This small molecule binds to this protein.
Small molecule (SMILES): CC(=O)N[C@H]1[C@H](O[C@H]2[C@H](O)[C@@H](NC(C)=O)CO[C@@H]2CO)O[C@H](CO)[C@@H](O)[C@@H]1O

Binding-site contacts:
Ligand atom N2 contacts residue LEU83 of chain 1.B at 3.8 Å.
Ligand atom N2 contacts residue ASN162 of chain 1.B at 2.9 Å (h-bond).
Ligand atom C6 contacts residue ASN184 of chain 1.B at 3.5 Å.
Ligand atom C1 contacts residue LEU85 of chain 1.B at 4.0 Å (hydrophobic).
Ligand atom C3 contacts residue ASN162 of chain 1.B at 3.8 Å.
Ligand atom C8 contacts residue ASN162 of chain 1.B at 3.5 Å.
Ligand atom C6 contacts residue ASN162 of chain 1.B at 4.5 Å.
Ligand atom O7 contacts residue ASN162 of chain 1.B at 4.4 Å.
Ligand atom C4 contacts residue ASN162 of chain 1.B at 4.2 Å.
Ligand atom C5 contacts residue ASN184 of chain 1.B at 3.8 Å.
Ligand atom C7 contacts residue LEU83 of chain 1.B at 4.3 Å (hydrophobic).
Ligand atom C7 contacts residue ASN162 of chain 1.B at 3.4 Å.
Ligand atom C5 contacts residue ASN162 of chain 1.B at 3.6 Å.
Ligand atom C2 contacts residue ASN162 of chain 1.B at 2.5 Å.
Ligand atom O6 contacts residue ASN184 of chain 1.B at 2.9 Å (h-bond).
Ligand atom C1 contacts residue LEU83 of chain 1.B at 4.3 Å (hydrophobic).
Ligand atom C1 contacts residue ASN162 of chain 1.B at 1.4 Å.
Ligand atom C5 contacts residue LEU85 of chain 1.B at 4.1 Å (hydrophobic).
Ligand atom C7 contacts residue ALA75 of chain 1.B at 4.4 Å (hydrophobic).
Ligand atom O5 contacts residue ASN162 of chain 1.B at 2.3 Å (h-bond).
Ligand atom O7 contacts residue ALA75 of chain 1.B at 3.2 Å.
Ligand atom O5 contacts residue LEU85 of chain 1.B at 4.3 Å.
Ligand atom O5 contacts residue ASN184 of chain 1.B at 3.7 Å.
Ligand atom O7 contacts residue LEU83 of chain 1.B at 4.1 Å.

Sequence of chain 1.B:
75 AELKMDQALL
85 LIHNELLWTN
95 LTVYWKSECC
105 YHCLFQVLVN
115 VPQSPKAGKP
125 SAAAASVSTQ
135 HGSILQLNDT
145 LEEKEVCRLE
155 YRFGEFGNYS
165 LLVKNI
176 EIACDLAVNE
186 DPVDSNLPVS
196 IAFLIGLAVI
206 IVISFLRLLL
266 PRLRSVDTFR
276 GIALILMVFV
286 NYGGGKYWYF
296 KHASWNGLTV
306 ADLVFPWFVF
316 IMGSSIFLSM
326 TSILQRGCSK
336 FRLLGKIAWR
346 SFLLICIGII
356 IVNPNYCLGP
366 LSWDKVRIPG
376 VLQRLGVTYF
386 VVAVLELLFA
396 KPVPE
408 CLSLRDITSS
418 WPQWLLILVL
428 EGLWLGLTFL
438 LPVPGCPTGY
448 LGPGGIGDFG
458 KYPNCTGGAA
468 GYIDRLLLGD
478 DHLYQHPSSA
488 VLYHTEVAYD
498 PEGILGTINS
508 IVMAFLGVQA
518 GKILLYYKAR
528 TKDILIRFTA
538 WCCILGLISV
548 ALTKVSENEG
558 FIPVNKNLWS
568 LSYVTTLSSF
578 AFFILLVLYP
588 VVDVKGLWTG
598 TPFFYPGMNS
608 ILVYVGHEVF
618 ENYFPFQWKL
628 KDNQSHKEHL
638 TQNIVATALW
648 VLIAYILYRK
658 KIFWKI